Binding-site contacts:
Ligand atom C5 contacts residue ASN217 of chain 1.A at 3.5 Å.
Ligand atom N2 contacts residue ASN217 of chain 1.A at 2.9 Å (h-bond).
Ligand atom O5 contacts residue ASN217 of chain 1.A at 2.2 Å (h-bond).
Ligand atom C8 contacts residue THR213 of chain 1.A at 4.2 Å.
Ligand atom C1 contacts residue ASN217 of chain 1.A at 1.4 Å.
Ligand atom C8 contacts residue ASN217 of chain 1.A at 4.2 Å.
Ligand atom O6 contacts residue ASN217 of chain 1.A at 3.5 Å (h-bond).
Ligand atom C7 contacts residue THR213 of chain 1.A at 4.3 Å.
Ligand atom O7 contacts residue THR213 of chain 1.A at 3.7 Å.
Ligand atom O7 contacts residue ASN217 of chain 1.A at 3.3 Å (h-bond).
Ligand atom C2 contacts residue ASN217 of chain 1.A at 2.2 Å.
Ligand atom C4 contacts residue ASN217 of chain 1.A at 4.0 Å.
Ligand atom C3 contacts residue ASN217 of chain 1.A at 3.6 Å.
Ligand atom C7 contacts residue ASN217 of chain 1.A at 3.2 Å.

Sequence of chain 1.A:
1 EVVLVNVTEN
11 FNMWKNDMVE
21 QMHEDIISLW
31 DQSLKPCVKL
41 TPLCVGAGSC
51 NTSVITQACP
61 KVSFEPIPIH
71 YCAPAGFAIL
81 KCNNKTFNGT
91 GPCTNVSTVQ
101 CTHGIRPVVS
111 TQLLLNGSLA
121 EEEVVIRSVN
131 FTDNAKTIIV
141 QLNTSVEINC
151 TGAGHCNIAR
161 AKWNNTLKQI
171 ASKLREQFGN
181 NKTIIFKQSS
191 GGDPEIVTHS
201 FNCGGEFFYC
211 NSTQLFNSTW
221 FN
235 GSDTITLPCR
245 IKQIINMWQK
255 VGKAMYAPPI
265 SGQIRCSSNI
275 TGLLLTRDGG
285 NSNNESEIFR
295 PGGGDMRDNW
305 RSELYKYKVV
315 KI

This protein binds this small molecule.
Small molecule (SMILES): CC(=O)N[C@@H]1[C@@H](O)[C@H](O)[C@@H](CO)O[C@H]1O